Sequence of chain 1.E:
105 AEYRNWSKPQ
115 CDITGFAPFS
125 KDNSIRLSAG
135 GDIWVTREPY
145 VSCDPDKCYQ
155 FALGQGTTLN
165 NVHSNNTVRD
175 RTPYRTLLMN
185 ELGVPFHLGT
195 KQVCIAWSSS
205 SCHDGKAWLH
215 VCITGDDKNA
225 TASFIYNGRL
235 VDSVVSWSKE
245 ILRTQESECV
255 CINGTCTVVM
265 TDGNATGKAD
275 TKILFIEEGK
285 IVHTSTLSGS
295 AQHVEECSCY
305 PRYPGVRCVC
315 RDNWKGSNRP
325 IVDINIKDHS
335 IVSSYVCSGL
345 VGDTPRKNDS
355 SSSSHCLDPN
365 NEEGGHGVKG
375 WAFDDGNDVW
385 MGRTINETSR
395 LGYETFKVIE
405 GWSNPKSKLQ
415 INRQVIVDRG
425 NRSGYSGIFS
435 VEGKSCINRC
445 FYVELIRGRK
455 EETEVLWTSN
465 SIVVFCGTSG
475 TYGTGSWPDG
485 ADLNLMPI

Binding-site contacts:
Ligand atom C2 contacts residue ASN223 of chain 1.E at 2.4 Å.
Ligand atom C3 contacts residue ASN416 of chain 1.F at 3.6 Å.
Ligand atom C4 contacts residue GLN414 of chain 1.F at 3.4 Å.
Ligand atom O6 contacts residue GLY477 of chain 1.F at 2.9 Å (h-bond).
Ligand atom N2 contacts residue ASN416 of chain 1.F at 3.9 Å.
Ligand atom O3 contacts residue ASN416 of chain 1.F at 3.1 Å (h-bond).
Ligand atom O6 contacts residue TYR476 of chain 1.F at 3.3 Å.
Ligand atom O5 contacts residue THR478 of chain 1.F at 3.5 Å.
Ligand atom C3 contacts residue ASN223 of chain 1.E at 3.8 Å.
Ligand atom O2 contacts residue ASN416 of chain 1.F at 3.7 Å.
Ligand atom O5 contacts residue TYR476 of chain 1.F at 3.9 Å.
Ligand atom O6 contacts residue ILE415 of chain 1.F at 3.9 Å.
Ligand atom O5 contacts residue ASN223 of chain 1.E at 2.4 Å (h-bond).
Ligand atom C1 contacts residue ASN223 of chain 1.E at 1.4 Å.
Ligand atom C6 contacts residue GLY477 of chain 1.F at 3.7 Å.
Ligand atom C6 contacts residue TYR476 of chain 1.F at 3.3 Å (hydrophobic).
Ligand atom O7 contacts residue THR478 of chain 1.F at 3.4 Å (h-bond).
Ligand atom C8 contacts residue ASN416 of chain 1.F at 3.7 Å.
Ligand atom C2 contacts residue ARG417 of chain 1.F at 3.9 Å.
Ligand atom N2 contacts residue ASN223 of chain 1.E at 2.8 Å (h-bond).
Ligand atom C6 contacts residue GLN414 of chain 1.F at 3.5 Å.
Ligand atom C1 contacts residue THR478 of chain 1.F at 3.9 Å.
Ligand atom O6 contacts residue THR478 of chain 1.F at 3.9 Å.
Ligand atom C5 contacts residue ASN223 of chain 1.E at 3.7 Å.
Ligand atom C8 contacts residue TYR476 of chain 1.F at 3.8 Å (hydrophobic).
Ligand atom O3 contacts residue ILE415 of chain 1.F at 3.9 Å.
Ligand atom O5 contacts residue ILE415 of chain 1.F at 3.8 Å.
Ligand atom C2 contacts residue THR478 of chain 1.F at 3.9 Å.
Ligand atom O4 contacts residue ARG417 of chain 1.F at 3.4 Å (salt-bridge).
Ligand atom O7 contacts residue ASN223 of chain 1.E at 3.0 Å (h-bond).
Ligand atom O3 contacts residue GLN414 of chain 1.F at 3.2 Å (h-bond).
Ligand atom O2 contacts residue ARG417 of chain 1.F at 3.5 Å.
Ligand atom C7 contacts residue ASN223 of chain 1.E at 3.1 Å.
Ligand atom O2 contacts residue GLN414 of chain 1.F at 2.8 Å (h-bond).
Ligand atom O4 contacts residue ARG417 of chain 1.F at 3.6 Å (salt-bridge).
Ligand atom O5 contacts residue GLY477 of chain 1.F at 3.4 Å.
Ligand atom C3 contacts residue GLN414 of chain 1.F at 3.7 Å.
Ligand atom O2 contacts residue ILE415 of chain 1.F at 3.4 Å.
Ligand atom C2 contacts residue GLN414 of chain 1.F at 3.6 Å.
Ligand atom O4 contacts residue ASN416 of chain 1.F at 3.5 Å (h-bond).

Sequence of chain 1.F:
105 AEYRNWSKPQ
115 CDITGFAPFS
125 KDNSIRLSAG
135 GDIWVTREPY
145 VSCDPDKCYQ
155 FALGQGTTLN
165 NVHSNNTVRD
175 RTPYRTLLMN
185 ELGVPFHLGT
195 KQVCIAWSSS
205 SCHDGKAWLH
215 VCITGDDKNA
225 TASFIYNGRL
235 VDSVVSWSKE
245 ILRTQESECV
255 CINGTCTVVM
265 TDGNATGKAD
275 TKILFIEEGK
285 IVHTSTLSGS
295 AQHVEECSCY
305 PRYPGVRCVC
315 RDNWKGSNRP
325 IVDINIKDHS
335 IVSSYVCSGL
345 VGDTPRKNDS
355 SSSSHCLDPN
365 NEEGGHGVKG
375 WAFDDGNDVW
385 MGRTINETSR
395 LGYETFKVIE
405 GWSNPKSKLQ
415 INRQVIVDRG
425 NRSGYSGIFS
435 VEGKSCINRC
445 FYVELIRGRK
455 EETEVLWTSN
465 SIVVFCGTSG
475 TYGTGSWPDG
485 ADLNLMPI

This small molecule binds to this protein.
Small molecule (SMILES): CC(=O)N[C@H]1[C@H](O[C@H]2[C@H](O)[C@@H](NC(C)=O)CO[C@@H]2CO)O[C@H](CO)[C@@H](O[C@@H]2O[C@H](CO[C@H]3O[C@H](CO[C@H]4O[C@H](CO)[C@@H](O)[C@H](O)[C@@H]4O)[C@@H](O)[C@H](O[C@H]4O[C@H](CO)[C@@H](O)[C@H](O)[C@@H]4O)[C@@H]3O)[C@@H](O)[C@H](O[C@H]3O[C@H](CO)[C@@H](O)[C@H](O)[C@@H]3O[C@H]3O[C@H](CO)[C@@H](O)[C@H](O)[C@@H]3O)[C@@H]2O)[C@@H]1O